Binding-site contacts:
Ligand atom C8 contacts residue ALA73 of chain 2.A at 3.9 Å (hydrophobic).
Ligand atom O5 contacts residue THR63 of chain 2.A at 3.6 Å (h-bond).
Ligand atom C1 contacts residue HIS156 of chain 2.A at 3.7 Å.
Ligand atom C7 contacts residue GLY64 of chain 2.A at 3.6 Å.
Ligand atom O7 contacts residue ALA73 of chain 2.A at 3.8 Å.
Ligand atom C3 contacts residue GLY64 of chain 2.A at 3.8 Å.
Ligand atom O6 contacts residue THR63 of chain 2.A at 3.0 Å (h-bond).
Ligand atom O3 contacts residue GLY64 of chain 2.A at 2.8 Å (h-bond).
Ligand atom C8 contacts residue GLY64 of chain 2.A at 3.7 Å.
Ligand atom N2 contacts residue GLY64 of chain 2.A at 3.2 Å (h-bond).
Ligand atom C4 contacts residue ASP104 of chain 2.A at 3.6 Å.
Ligand atom O1 contacts residue ASN78 of chain 2.A at 3.9 Å.
Ligand atom O1 contacts residue HIS156 of chain 2.A at 2.6 Å (h-bond).
Ligand atom O4 contacts residue ASP104 of chain 2.A at 2.7 Å (salt-bridge).
Ligand atom O5 contacts residue ASN78 of chain 2.A at 3.1 Å (h-bond).
Ligand atom C1 contacts residue GLU175 of chain 2.A at 3.3 Å.
Ligand atom O7 contacts residue LEU74 of chain 2.A at 3.1 Å (h-bond).
Ligand atom C5 contacts residue THR63 of chain 2.A at 3.8 Å.
Ligand atom C7 contacts residue THR63 of chain 2.A at 3.7 Å.
Ligand atom C8 contacts residue THR63 of chain 2.A at 3.6 Å.
Ligand atom C1 contacts residue ASN78 of chain 2.A at 3.2 Å.
Ligand atom N2 contacts residue THR63 of chain 2.A at 2.8 Å (h-bond).
Ligand atom C8 contacts residue ASN75 of chain 2.A at 3.7 Å.
Ligand atom O3 contacts residue HIS153 of chain 2.A at 2.6 Å (h-bond).
Ligand atom C3 contacts residue HIS153 of chain 2.A at 3.5 Å.
Ligand atom C2 contacts residue THR63 of chain 2.A at 3.9 Å.
Ligand atom C4 contacts residue THR63 of chain 2.A at 3.3 Å.
Ligand atom O5 contacts residue GLU175 of chain 2.A at 3.4 Å (salt-bridge).
Ligand atom C7 contacts residue ASN75 of chain 2.A at 3.8 Å.
Ligand atom O5 contacts residue GLY132 of chain 2.A at 3.9 Å.
Ligand atom C6 contacts residue THR63 of chain 2.A at 3.9 Å.
Ligand atom C6 contacts residue ASP104 of chain 2.A at 3.6 Å.
Ligand atom O4 contacts residue ASN103 of chain 2.A at 3.5 Å (h-bond).
Ligand atom O1 contacts residue GLU175 of chain 2.A at 2.5 Å (salt-bridge).
Ligand atom O6 contacts residue ASP104 of chain 2.A at 2.4 Å (salt-bridge).
Ligand atom O1 contacts residue VAL133 of chain 2.A at 3.6 Å (h-bond).
Ligand atom O7 contacts residue ASN75 of chain 2.A at 2.7 Å (h-bond).
Ligand atom O4 contacts residue GLY134 of chain 2.A at 3.8 Å.
Ligand atom C5 contacts residue VAL133 of chain 2.A at 3.8 Å (hydrophobic).
Ligand atom O3 contacts residue ASN103 of chain 2.A at 3.0 Å (h-bond).

This protein binds this small molecule.
Small molecule (SMILES): CC(=O)N[C@H]1[C@@H](O)[C@H](O)[C@@H](CO)O[C@@H]1O

Sequence of chain 2.A:
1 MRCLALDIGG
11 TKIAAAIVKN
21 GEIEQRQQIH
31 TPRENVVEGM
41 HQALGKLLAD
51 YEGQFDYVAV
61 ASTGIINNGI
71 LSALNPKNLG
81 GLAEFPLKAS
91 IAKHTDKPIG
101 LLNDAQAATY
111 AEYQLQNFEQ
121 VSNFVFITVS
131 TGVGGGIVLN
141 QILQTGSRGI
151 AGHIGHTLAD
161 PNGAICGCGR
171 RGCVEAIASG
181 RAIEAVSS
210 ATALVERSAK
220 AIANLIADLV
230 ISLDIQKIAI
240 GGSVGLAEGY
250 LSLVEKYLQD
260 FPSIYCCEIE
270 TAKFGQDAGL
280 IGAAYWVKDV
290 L